Sequence of chain 1.C:
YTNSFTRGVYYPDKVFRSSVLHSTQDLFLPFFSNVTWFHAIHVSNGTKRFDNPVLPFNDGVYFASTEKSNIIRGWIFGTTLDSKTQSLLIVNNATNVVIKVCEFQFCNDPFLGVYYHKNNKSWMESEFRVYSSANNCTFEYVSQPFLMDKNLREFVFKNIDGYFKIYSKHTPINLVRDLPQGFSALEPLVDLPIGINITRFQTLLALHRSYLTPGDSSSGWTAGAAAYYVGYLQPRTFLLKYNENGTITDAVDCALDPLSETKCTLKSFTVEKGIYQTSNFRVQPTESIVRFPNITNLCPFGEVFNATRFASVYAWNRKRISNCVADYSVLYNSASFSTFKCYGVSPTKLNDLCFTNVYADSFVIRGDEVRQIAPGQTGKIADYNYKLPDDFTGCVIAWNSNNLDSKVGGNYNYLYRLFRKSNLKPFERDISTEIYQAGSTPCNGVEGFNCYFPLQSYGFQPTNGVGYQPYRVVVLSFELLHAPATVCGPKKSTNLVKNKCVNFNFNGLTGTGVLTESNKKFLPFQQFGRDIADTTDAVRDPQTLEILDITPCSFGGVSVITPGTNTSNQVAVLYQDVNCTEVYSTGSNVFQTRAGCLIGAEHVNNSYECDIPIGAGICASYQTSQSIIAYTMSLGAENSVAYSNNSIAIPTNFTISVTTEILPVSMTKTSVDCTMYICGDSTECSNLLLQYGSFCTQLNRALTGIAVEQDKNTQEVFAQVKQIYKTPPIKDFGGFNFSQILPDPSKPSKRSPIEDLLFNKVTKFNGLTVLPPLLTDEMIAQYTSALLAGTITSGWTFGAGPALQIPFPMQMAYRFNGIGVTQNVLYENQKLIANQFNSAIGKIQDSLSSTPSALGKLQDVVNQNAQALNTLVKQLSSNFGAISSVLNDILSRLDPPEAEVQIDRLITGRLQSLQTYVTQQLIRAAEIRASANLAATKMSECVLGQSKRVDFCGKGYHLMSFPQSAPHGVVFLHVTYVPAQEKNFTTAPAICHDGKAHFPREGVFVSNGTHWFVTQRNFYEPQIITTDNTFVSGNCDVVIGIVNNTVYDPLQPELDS

The protein below binds the small molecule below.
Small molecule (SMILES): CC(=O)N[C@@H]1[C@@H](O)[C@H](O)[C@@H](CO)O[C@H]1O

Binding-site contacts:
Ligand atom C8 contacts residue PRO579 of chain 1.C at 4.1 Å (hydrophobic).
Ligand atom N2 contacts residue ASN331 of chain 1.C at 2.9 Å (h-bond).
Ligand atom C2 contacts residue ASN331 of chain 1.C at 2.4 Å.
Ligand atom C1 contacts residue ASN331 of chain 1.C at 1.4 Å.
Ligand atom O5 contacts residue GLN580 of chain 1.C at 4.0 Å.
Ligand atom C1 contacts residue GLN580 of chain 1.C at 3.4 Å.
Ligand atom N2 contacts residue GLN580 of chain 1.C at 3.1 Å (h-bond).
Ligand atom C5 contacts residue ASN331 of chain 1.C at 3.7 Å.
Ligand atom C8 contacts residue GLN580 of chain 1.C at 3.5 Å.
Ligand atom C7 contacts residue GLN580 of chain 1.C at 3.8 Å.
Ligand atom C5 contacts residue GLN580 of chain 1.C at 4.3 Å.
Ligand atom C8 contacts residue ASN331 of chain 1.C at 4.4 Å.
Ligand atom C4 contacts residue ASN331 of chain 1.C at 4.2 Å.
Ligand atom C3 contacts residue ASN331 of chain 1.C at 3.8 Å.
Ligand atom C7 contacts residue ASN331 of chain 1.C at 3.2 Å.
Ligand atom C3 contacts residue GLN580 of chain 1.C at 4.2 Å.
Ligand atom O3 contacts residue GLN580 of chain 1.C at 4.5 Å.
Ligand atom O7 contacts residue ASN331 of chain 1.C at 3.1 Å (h-bond).
Ligand atom O5 contacts residue ASN331 of chain 1.C at 2.4 Å (h-bond).
Ligand atom C2 contacts residue GLN580 of chain 1.C at 4.1 Å.